Binding-site contacts:
Ligand atom C6 contacts residue ARG121 of chain 1.A at 3.1 Å.
Ligand atom N1 contacts residue TYR311 of chain 1.A at 3.0 Å (h-bond).
Ligand atom O2 contacts residue ASN310 of chain 1.A at 3.0 Å (h-bond).
Ligand atom O5' contacts residue GLN153 of chain 1.A at 2.8 Å (h-bond).
Ligand atom OP1 contacts residue TYR193 of chain 1.A at 2.7 Å (h-bond).
Ligand atom O2' contacts residue HIS157 of chain 1.A at 2.8 Å (h-bond).
Ligand atom C6 contacts residue HIS157 of chain 1.A at 3.1 Å.
Ligand atom C2' contacts residue TYR311 of chain 1.A at 3.2 Å (hydrophobic).
Ligand atom N7 contacts residue TYR85 of chain 1.A at 3.1 Å (h-bond).
Ligand atom N3 contacts residue TYR232 of chain 1.A at 3.0 Å (h-bond).
Ligand atom N2 contacts residue SER267 of chain 1.A at 3.0 Å (h-bond).
Ligand atom O4' contacts residue HIS344 of chain 1.A at 3.0 Å (h-bond).
Ligand atom N1 contacts residue GLU271 of chain 1.A at 2.8 Å (salt-bridge).
Ligand atom N7 contacts residue GLN160 of chain 1.A at 3.0 Å (h-bond).
Ligand atom N3 contacts residue ASN231 of chain 1.A at 3.0 Å (h-bond).
Ligand atom N6 contacts residue GLN160 of chain 1.A at 3.1 Å (h-bond).
Ligand atom O2 contacts residue ASN231 of chain 1.A at 3.0 Å (h-bond).
Ligand atom N3 contacts residue TYR311 of chain 1.A at 3.2 Å.
Ligand atom N3 contacts residue GLN44 of chain 1.A at 2.9 Å (h-bond).
Ligand atom O4' contacts residue ARG196 of chain 1.A at 3.1 Å (salt-bridge).
Ligand atom C2 contacts residue TYR85 of chain 1.A at 3.1 Å (hydrophobic).
Ligand atom N3 contacts residue ASN310 of chain 1.A at 2.9 Å (h-bond).
Ligand atom O2' contacts residue ARG48 of chain 1.A at 3.0 Å (salt-bridge).
Ligand atom O4 contacts residue GLN88 of chain 1.A at 3.0 Å (h-bond).
Ligand atom N1 contacts residue TYR232 of chain 1.A at 3.0 Å (h-bond).
Ligand atom N3 contacts residue ARG196 of chain 1.A at 3.2 Å (salt-bridge).
Ligand atom N3 contacts residue ASN84 of chain 1.A at 3.0 Å (h-bond).
Ligand atom O2 contacts residue ASN84 of chain 1.A at 3.0 Å (h-bond).
Ligand atom O4 contacts residue LYS351 of chain 1.A at 2.1 Å (salt-bridge).
Ligand atom N1 contacts residue GLN51 of chain 1.A at 3.0 Å (h-bond).
Ligand atom N6 contacts residue GLN124 of chain 1.A at 2.7 Å (h-bond).
Ligand atom O2' contacts residue LYS264 of chain 1.A at 3.2 Å (salt-bridge).
Ligand atom OP1 contacts residue GLN153 of chain 1.A at 3.0 Å (h-bond).
Ligand atom N6 contacts residue TYR85 of chain 1.A at 3.2 Å.
Ligand atom N6 contacts residue GLN51 of chain 1.A at 2.7 Å (h-bond).
Ligand atom C2 contacts residue TYR232 of chain 1.A at 2.9 Å (hydrophobic).
Ligand atom C6 contacts residue TYR311 of chain 1.A at 3.1 Å (hydrophobic).
Ligand atom C2 contacts residue TYR311 of chain 1.A at 3.1 Å (hydrophobic).
Ligand atom N2 contacts residue GLU271 of chain 1.A at 2.8 Å (salt-bridge).
Ligand atom O4 contacts residue GLN235 of chain 1.A at 3.0 Å (h-bond).

The protein below binds the small molecule below.
Small molecule (SMILES): Nc1nc(=O)c2ncn([C@@H]3O[C@H](CO[P](=O)(O)O[C@H]4[C@@H](O)[C@H](n5ccc(=O)[nH]c5=O)O[C@@H]4COP(=O)=O)[C@@H](O[P](=O)(O)OC[C@H]4O[C@@H](n5ccc(=O)[nH]c5=O)[C@H](O)[C@@H]4O[P](=O)(O)OC[C@H]4O[C@@H](n5cnc6c(N)ncnc65)[C@H](O)[C@@H]4O[P](=O)(O)OC[C@H]4O[C@@H](n5cnc6c(N)ncnc65)[C@H](O)[C@@H]4O[P](=O)(O)OC[C@H]4O[C@@H](n5cnc6c(N)ncnc65)[C@H](O)[C@@H]4O[P](=O)(O)OC[C@H]4O[C@@H](n5ccc(=O)[nH]c5=O)[C@H](O)[C@@H]4O[P](=O)(O)OC[C@H]4O[C@@H](n5cnc6c(N)ncnc65)[C@H](O)[C@@H]4O)[C@H]3O)c2[nH]1

Sequence of chain 1.A:
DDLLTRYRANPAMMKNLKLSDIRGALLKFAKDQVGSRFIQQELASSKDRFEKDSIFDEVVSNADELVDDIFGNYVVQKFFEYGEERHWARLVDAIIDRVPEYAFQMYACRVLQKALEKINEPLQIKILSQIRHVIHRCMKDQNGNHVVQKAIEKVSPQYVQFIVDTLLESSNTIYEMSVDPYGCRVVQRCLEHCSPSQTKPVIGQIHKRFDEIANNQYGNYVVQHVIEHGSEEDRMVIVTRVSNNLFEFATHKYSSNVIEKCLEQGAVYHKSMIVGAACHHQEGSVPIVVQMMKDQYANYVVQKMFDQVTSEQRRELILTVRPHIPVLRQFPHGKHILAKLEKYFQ